Sequence of chain 1.B:
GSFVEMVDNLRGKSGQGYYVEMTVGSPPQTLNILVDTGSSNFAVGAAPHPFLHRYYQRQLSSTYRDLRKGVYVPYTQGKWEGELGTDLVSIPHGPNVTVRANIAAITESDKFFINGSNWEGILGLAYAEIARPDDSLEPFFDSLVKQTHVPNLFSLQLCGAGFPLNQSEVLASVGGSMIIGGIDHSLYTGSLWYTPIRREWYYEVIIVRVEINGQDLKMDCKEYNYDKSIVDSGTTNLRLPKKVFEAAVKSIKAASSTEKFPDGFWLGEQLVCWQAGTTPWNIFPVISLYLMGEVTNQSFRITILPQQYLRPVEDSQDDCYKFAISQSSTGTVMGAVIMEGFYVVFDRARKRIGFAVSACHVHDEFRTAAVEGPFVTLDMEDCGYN

A small-molecule ligand and the protein it binds are described below.
Small molecule (SMILES): [H]/N=C1\N[C@@]2(c3ccc(C#N)s3)CN(c3nc(C)c(F)c(OCC)n3)C[C@H]2C(=O)N1C

Binding-site contacts:
Ligand atom C22 contacts residue TRP136 of chain 1.B at 3.8 Å (hydrophobic).
Ligand atom N6 contacts residue ASP53 of chain 1.B at 2.7 Å (salt-bridge).
Ligand atom C14 contacts residue TYR92 of chain 1.B at 3.7 Å (hydrophobic).
Ligand atom C28 contacts residue ASN58 of chain 1.B at 3.5 Å.
Ligand atom C18 contacts residue PHE129 of chain 1.B at 3.8 Å (hydrophobic).
Ligand atom N20 contacts residue LEU51 of chain 1.B at 3.8 Å.
Ligand atom C13 contacts residue ASP53 of chain 1.B at 3.6 Å.
Ligand atom C15 contacts residue VAL90 of chain 1.B at 3.7 Å (hydrophobic).
Ligand atom C19 contacts residue LEU51 of chain 1.B at 3.7 Å (hydrophobic).
Ligand atom N20 contacts residue ILE131 of chain 1.B at 3.5 Å.
Ligand atom F25 contacts residue ILE147 of chain 1.B at 3.5 Å.
Ligand atom S16 contacts residue LEU51 of chain 1.B at 3.8 Å.
Ligand atom C4 contacts residue ASP53 of chain 1.B at 3.5 Å.
Ligand atom O24 contacts residue TYR92 of chain 1.B at 3.7 Å.
Ligand atom C26 contacts residue THR252 of chain 1.B at 3.1 Å.
Ligand atom C28 contacts residue TRP97 of chain 1.B at 4.0 Å (hydrophobic).
Ligand atom C18 contacts residue TYR92 of chain 1.B at 3.5 Å (hydrophobic).
Ligand atom C17 contacts residue SER56 of chain 1.B at 4.0 Å.
Ligand atom C10 contacts residue ILE139 of chain 1.B at 3.8 Å (hydrophobic).
Ligand atom N21 contacts residue GLY251 of chain 1.B at 3.7 Å.
Ligand atom N21 contacts residue GLY55 of chain 1.B at 3.9 Å.
Ligand atom C30 contacts residue ARG149 of chain 1.B at 3.3 Å.
Ligand atom C2 contacts residue TYR92 of chain 1.B at 3.7 Å (hydrophobic).
Ligand atom F25 contacts residue VAL90 of chain 1.B at 4.0 Å.
Ligand atom C13 contacts residue ILE139 of chain 1.B at 3.8 Å (hydrophobic).
Ligand atom N20 contacts residue TRP136 of chain 1.B at 3.5 Å.
Ligand atom C1 contacts residue ASP53 of chain 1.B at 3.6 Å.
Ligand atom N12 contacts residue SER56 of chain 1.B at 3.6 Å.
Ligand atom C17 contacts residue VAL90 of chain 1.B at 3.6 Å (hydrophobic).
Ligand atom F25 contacts residue ARG149 of chain 1.B at 2.9 Å.
Ligand atom C26 contacts residue ASP249 of chain 1.B at 3.4 Å.
Ligand atom C7 contacts residue SER56 of chain 1.B at 3.9 Å.
Ligand atom C29 contacts residue ARG149 of chain 1.B at 3.5 Å.
Ligand atom C22 contacts residue LEU51 of chain 1.B at 3.5 Å (hydrophobic).
Ligand atom N21 contacts residue ASP249 of chain 1.B at 2.8 Å (salt-bridge).
Ligand atom C28 contacts residue VAL90 of chain 1.B at 3.8 Å (hydrophobic).
Ligand atom O27 contacts residue ARG149 of chain 1.B at 3.1 Å (salt-bridge).
Ligand atom C4 contacts residue ASP249 of chain 1.B at 3.8 Å.
Ligand atom N21 contacts residue ASP53 of chain 1.B at 2.9 Å (salt-bridge).
Ligand atom S16 contacts residue GLY251 of chain 1.B at 3.5 Å (h-bond).